Sequence of chain 1.C:
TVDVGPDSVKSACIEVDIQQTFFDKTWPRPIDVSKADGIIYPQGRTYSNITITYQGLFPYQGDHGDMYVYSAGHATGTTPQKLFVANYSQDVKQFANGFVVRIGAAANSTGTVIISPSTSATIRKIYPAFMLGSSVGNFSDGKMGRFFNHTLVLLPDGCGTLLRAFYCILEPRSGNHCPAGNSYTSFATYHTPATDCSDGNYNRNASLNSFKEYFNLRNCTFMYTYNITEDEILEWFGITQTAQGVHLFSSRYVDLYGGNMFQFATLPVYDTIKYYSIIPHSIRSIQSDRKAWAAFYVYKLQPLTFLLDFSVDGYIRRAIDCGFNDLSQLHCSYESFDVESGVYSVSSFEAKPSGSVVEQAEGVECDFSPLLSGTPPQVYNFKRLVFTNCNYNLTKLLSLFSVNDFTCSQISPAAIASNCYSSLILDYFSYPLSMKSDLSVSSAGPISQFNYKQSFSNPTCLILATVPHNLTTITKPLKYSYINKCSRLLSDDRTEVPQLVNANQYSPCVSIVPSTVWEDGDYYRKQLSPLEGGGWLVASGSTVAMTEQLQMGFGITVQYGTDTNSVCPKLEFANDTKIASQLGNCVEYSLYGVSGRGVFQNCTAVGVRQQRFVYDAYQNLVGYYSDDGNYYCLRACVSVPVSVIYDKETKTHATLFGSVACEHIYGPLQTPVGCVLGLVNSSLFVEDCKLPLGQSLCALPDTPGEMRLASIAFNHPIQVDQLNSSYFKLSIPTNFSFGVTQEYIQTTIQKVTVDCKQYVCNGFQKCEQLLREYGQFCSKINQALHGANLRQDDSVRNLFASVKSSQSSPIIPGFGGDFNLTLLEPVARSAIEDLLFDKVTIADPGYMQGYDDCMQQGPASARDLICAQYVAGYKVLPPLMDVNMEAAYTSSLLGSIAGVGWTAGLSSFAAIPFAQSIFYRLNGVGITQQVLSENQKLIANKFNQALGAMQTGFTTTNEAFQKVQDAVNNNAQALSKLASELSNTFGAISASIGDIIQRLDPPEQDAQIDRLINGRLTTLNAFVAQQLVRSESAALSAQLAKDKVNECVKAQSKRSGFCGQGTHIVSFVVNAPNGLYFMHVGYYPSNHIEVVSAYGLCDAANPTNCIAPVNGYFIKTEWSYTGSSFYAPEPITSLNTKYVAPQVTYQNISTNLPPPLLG

A protein and the small-molecule ligand that binds it are described below.
Small molecule (SMILES): CC(=O)N[C@@H]1[C@@H](O)[C@H](O)[C@@H](CO)O[C@H]1O

Binding-site contacts:
Ligand atom C7 contacts residue ASN733 of chain 1.C at 3.5 Å.
Ligand atom C3 contacts residue ASN733 of chain 1.C at 3.8 Å.
Ligand atom C7 contacts residue GLN722 of chain 1.C at 4.0 Å.
Ligand atom C1 contacts residue ASN733 of chain 1.C at 1.4 Å.
Ligand atom O5 contacts residue ASN733 of chain 1.C at 2.4 Å (h-bond).
Ligand atom O7 contacts residue ASN733 of chain 1.C at 3.6 Å.
Ligand atom O7 contacts residue LEU721 of chain 1.C at 3.7 Å.
Ligand atom O7 contacts residue GLN722 of chain 1.C at 3.8 Å.
Ligand atom C5 contacts residue ASN733 of chain 1.C at 3.7 Å.
Ligand atom N2 contacts residue ASN733 of chain 1.C at 2.9 Å (h-bond).
Ligand atom O6 contacts residue SER735 of chain 1.C at 4.4 Å.
Ligand atom C7 contacts residue LEU721 of chain 1.C at 4.0 Å (hydrophobic).
Ligand atom C8 contacts residue LEU721 of chain 1.C at 4.0 Å (hydrophobic).
Ligand atom C8 contacts residue THR723 of chain 1.C at 4.1 Å.
Ligand atom C8 contacts residue LEU773 of chain 1.C at 3.6 Å (hydrophobic).
Ligand atom C2 contacts residue ASN733 of chain 1.C at 2.5 Å.
Ligand atom C4 contacts residue ASN733 of chain 1.C at 4.2 Å.
Ligand atom C8 contacts residue GLN722 of chain 1.C at 3.2 Å.